A protein and the small-molecule ligand that binds it are described below.
Small molecule (SMILES): CC(=O)N[C@@H]1[C@@H](O)[C@H](O)[C@@H](CO)O[C@H]1O

Binding-site contacts:
Ligand atom C6 contacts residue ASN129 of chain 1.A at 3.3 Å.
Ligand atom C4 contacts residue ASN210 of chain 1.A at 4.2 Å.
Ligand atom C1 contacts residue ASN210 of chain 1.A at 1.4 Å.
Ligand atom C7 contacts residue ASN210 of chain 1.A at 3.5 Å.
Ligand atom C7 contacts residue LEU208 of chain 1.A at 4.1 Å (hydrophobic).
Ligand atom O5 contacts residue ASN210 of chain 1.A at 2.4 Å (h-bond).
Ligand atom O5 contacts residue ASN129 of chain 1.A at 4.1 Å.
Ligand atom C5 contacts residue ASN129 of chain 1.A at 4.4 Å.
Ligand atom C3 contacts residue ASN210 of chain 1.A at 3.8 Å.
Ligand atom N2 contacts residue ASN210 of chain 1.A at 2.9 Å (h-bond).
Ligand atom C8 contacts residue SER169 of chain 1.A at 4.3 Å.
Ligand atom C8 contacts residue GLN174 of chain 1.A at 3.6 Å.
Ligand atom C8 contacts residue THR167 of chain 1.A at 4.5 Å.
Ligand atom C6 contacts residue ASN210 of chain 1.A at 4.4 Å.
Ligand atom C2 contacts residue ASN210 of chain 1.A at 2.4 Å.
Ligand atom O7 contacts residue LEU208 of chain 1.A at 3.2 Å.
Ligand atom O6 contacts residue ASN129 of chain 1.A at 3.6 Å (h-bond).
Ligand atom O7 contacts residue ASN210 of chain 1.A at 3.8 Å.
Ligand atom C5 contacts residue ASN210 of chain 1.A at 3.7 Å.

Sequence of chain 1.A:
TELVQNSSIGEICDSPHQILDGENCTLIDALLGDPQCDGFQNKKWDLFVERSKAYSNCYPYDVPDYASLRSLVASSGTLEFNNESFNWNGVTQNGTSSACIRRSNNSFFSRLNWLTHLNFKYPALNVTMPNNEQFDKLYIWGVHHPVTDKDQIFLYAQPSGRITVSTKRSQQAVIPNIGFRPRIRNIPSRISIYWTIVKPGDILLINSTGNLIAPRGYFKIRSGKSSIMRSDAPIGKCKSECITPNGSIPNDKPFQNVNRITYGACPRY